Binding-site contacts:
Ligand atom C5 contacts residue GLY45 of chain 1.B at 2.9 Å.
Ligand atom O2 contacts residue ZN1 of chain 1.F at 2.3 Å.
Ligand atom C9 contacts residue HIS132 of chain 1.B at 3.6 Å.
Ligand atom N1 contacts residue ZN1 of chain 1.F at 3.0 Å.
Ligand atom O2 contacts residue GLN50 of chain 1.B at 2.8 Å (h-bond).
Ligand atom C17 contacts residue GLU42 of chain 1.B at 3.8 Å.
Ligand atom C12 contacts residue ILE44 of chain 1.B at 3.8 Å (hydrophobic).
Ligand atom C10 contacts residue HIS132 of chain 1.B at 3.6 Å.
Ligand atom O2 contacts residue HIS136 of chain 1.B at 3.0 Å (h-bond).
Ligand atom C11 contacts residue LEU125 of chain 1.B at 3.8 Å (hydrophobic).
Ligand atom O13 contacts residue ILE44 of chain 1.B at 2.7 Å (h-bond).
Ligand atom O20 contacts residue GLU88 of chain 1.B at 3.6 Å.
Ligand atom N1 contacts residue GLU133 of chain 1.B at 2.9 Å (salt-bridge).
Ligand atom C8 contacts residue GLY89 of chain 1.B at 3.6 Å.
Ligand atom C19 contacts residue GLY89 of chain 1.B at 3.8 Å.
Ligand atom C18 contacts residue ARG97 of chain 1.B at 2.9 Å.
Ligand atom C3 contacts residue GLY45 of chain 1.B at 3.2 Å.
Ligand atom O13 contacts residue GLY43 of chain 1.B at 3.0 Å.
Ligand atom O4 contacts residue GLN50 of chain 1.B at 3.5 Å (h-bond).
Ligand atom N1 contacts residue GLN50 of chain 1.B at 3.6 Å.
Ligand atom O4 contacts residue CYS90 of chain 1.B at 3.4 Å.
Ligand atom N14 contacts residue GLY89 of chain 1.B at 3.3 Å (h-bond).
Ligand atom O2 contacts residue GLU133 of chain 1.B at 2.8 Å (salt-bridge).
Ligand atom C3 contacts residue GLU133 of chain 1.B at 3.8 Å.
Ligand atom C24 contacts residue ILE44 of chain 1.B at 3.8 Å (hydrophobic).
Ligand atom O27 contacts residue GLU87 of chain 1.B at 2.7 Å (salt-bridge).
Ligand atom C3 contacts residue ZN1 of chain 1.F at 3.0 Å.
Ligand atom C8 contacts residue HIS132 of chain 1.B at 3.7 Å.
Ligand atom C10 contacts residue CYS129 of chain 1.B at 3.8 Å (hydrophobic).
Ligand atom C26 contacts residue GLU87 of chain 1.B at 3.3 Å.
Ligand atom O2 contacts residue HIS132 of chain 1.B at 3.6 Å.
Ligand atom C9 contacts residue CYS129 of chain 1.B at 3.7 Å (hydrophobic).
Ligand atom C26 contacts residue ARG97 of chain 1.B at 3.7 Å.
Ligand atom C7 contacts residue GLU133 of chain 1.B at 3.4 Å.
Ligand atom C6 contacts residue GLY89 of chain 1.B at 3.5 Å.
Ligand atom O20 contacts residue GLY89 of chain 1.B at 2.7 Å (h-bond).
Ligand atom O4 contacts residue ZN1 of chain 1.F at 2.4 Å.
Ligand atom O4 contacts residue LEU91 of chain 1.B at 2.9 Å (h-bond).
Ligand atom O4 contacts residue HIS132 of chain 1.B at 3.8 Å.
Ligand atom N1 contacts residue GLY45 of chain 1.B at 2.9 Å (h-bond).

Sequence of chain 1.B:
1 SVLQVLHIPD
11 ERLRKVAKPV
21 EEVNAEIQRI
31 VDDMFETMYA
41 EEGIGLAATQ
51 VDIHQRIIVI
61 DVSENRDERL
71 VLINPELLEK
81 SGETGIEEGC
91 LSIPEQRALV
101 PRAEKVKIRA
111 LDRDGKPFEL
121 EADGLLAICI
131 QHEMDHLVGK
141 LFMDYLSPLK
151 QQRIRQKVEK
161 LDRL

The small molecule below binds the protein below.
Small molecule (SMILES): CCCCC[C@H](CC(=O)NO)C(=O)N[C@H](C(=O)N1CCC[C@H]1CO)C(C)C